Binding-site contacts:
Ligand atom C7 contacts residue GLY603 of chain 1.A at 4.3 Å.
Ligand atom C3 contacts residue ARG601 of chain 1.A at 4.0 Å.
Ligand atom O5 contacts residue ARG601 of chain 1.A at 2.7 Å (salt-bridge).
Ligand atom C7 contacts residue ALA576 of chain 1.A at 3.8 Å (hydrophobic).
Ligand atom O6 contacts residue ALA633 of chain 1.A at 3.6 Å.
Ligand atom C7 contacts residue ALA578 of chain 1.A at 3.6 Å (hydrophobic).
Ligand atom O1 contacts residue ALA576 of chain 1.A at 4.2 Å.
Ligand atom N2 contacts residue ALA576 of chain 1.A at 2.7 Å (h-bond).
Ligand atom C6 contacts residue ALA633 of chain 1.A at 4.3 Å (hydrophobic).
Ligand atom C8 contacts residue ALA604 of chain 1.A at 3.4 Å (hydrophobic).
Ligand atom O1 contacts residue ALA633 of chain 1.A at 2.6 Å (h-bond).
Ligand atom C2 contacts residue ALA576 of chain 1.A at 3.5 Å (hydrophobic).
Ligand atom C1 contacts residue HIS577 of chain 1.A at 4.2 Å.
Ligand atom O7 contacts residue ALA578 of chain 1.A at 3.6 Å.
Ligand atom C8 contacts residue ALA576 of chain 1.A at 3.9 Å (hydrophobic).
Ligand atom C7 contacts residue HIS577 of chain 1.A at 4.0 Å.
Ligand atom C1 contacts residue ARG601 of chain 1.A at 3.7 Å.
Ligand atom N2 contacts residue ALA578 of chain 1.A at 3.5 Å (h-bond).
Ligand atom O1 contacts residue ALA578 of chain 1.A at 3.1 Å (h-bond).
Ligand atom O5 contacts residue ALA578 of chain 1.A at 4.4 Å.
Ligand atom O7 contacts residue ALA604 of chain 1.A at 3.1 Å (h-bond).
Ligand atom O1 contacts residue HIS577 of chain 1.A at 3.4 Å.
Ligand atom O7 contacts residue ARG601 of chain 1.A at 4.3 Å.
Ligand atom C1 contacts residue ALA578 of chain 1.A at 3.4 Å (hydrophobic).
Ligand atom C1 contacts residue ALA633 of chain 1.A at 3.8 Å (hydrophobic).
Ligand atom O1 contacts residue ARG601 of chain 1.A at 4.3 Å.
Ligand atom O6 contacts residue ARG601 of chain 1.A at 4.3 Å.
Ligand atom C8 contacts residue HIS577 of chain 1.A at 3.9 Å.
Ligand atom C8 contacts residue GLY603 of chain 1.A at 4.0 Å.
Ligand atom C8 contacts residue TYR572 of chain 1.A at 3.6 Å (hydrophobic).
Ligand atom O7 contacts residue GLY603 of chain 1.A at 3.8 Å.
Ligand atom C8 contacts residue GLY575 of chain 1.A at 3.7 Å.
Ligand atom O5 contacts residue ALA633 of chain 1.A at 4.1 Å.
Ligand atom C8 contacts residue ALA578 of chain 1.A at 3.9 Å (hydrophobic).
Ligand atom C5 contacts residue ARG601 of chain 1.A at 3.5 Å.
Ligand atom C4 contacts residue ARG601 of chain 1.A at 3.9 Å.
Ligand atom N2 contacts residue HIS577 of chain 1.A at 3.6 Å.
Ligand atom C2 contacts residue HIS577 of chain 1.A at 4.3 Å.
Ligand atom C2 contacts residue ALA578 of chain 1.A at 4.0 Å (hydrophobic).
Ligand atom C7 contacts residue ALA604 of chain 1.A at 3.7 Å (hydrophobic).

The protein below binds the small molecule below.
Small molecule (SMILES): CC(=O)N[C@@H]1[C@@H](O)[C@@H](O)[C@@H](CO)O[C@H]1O

Sequence of chain 1.A:
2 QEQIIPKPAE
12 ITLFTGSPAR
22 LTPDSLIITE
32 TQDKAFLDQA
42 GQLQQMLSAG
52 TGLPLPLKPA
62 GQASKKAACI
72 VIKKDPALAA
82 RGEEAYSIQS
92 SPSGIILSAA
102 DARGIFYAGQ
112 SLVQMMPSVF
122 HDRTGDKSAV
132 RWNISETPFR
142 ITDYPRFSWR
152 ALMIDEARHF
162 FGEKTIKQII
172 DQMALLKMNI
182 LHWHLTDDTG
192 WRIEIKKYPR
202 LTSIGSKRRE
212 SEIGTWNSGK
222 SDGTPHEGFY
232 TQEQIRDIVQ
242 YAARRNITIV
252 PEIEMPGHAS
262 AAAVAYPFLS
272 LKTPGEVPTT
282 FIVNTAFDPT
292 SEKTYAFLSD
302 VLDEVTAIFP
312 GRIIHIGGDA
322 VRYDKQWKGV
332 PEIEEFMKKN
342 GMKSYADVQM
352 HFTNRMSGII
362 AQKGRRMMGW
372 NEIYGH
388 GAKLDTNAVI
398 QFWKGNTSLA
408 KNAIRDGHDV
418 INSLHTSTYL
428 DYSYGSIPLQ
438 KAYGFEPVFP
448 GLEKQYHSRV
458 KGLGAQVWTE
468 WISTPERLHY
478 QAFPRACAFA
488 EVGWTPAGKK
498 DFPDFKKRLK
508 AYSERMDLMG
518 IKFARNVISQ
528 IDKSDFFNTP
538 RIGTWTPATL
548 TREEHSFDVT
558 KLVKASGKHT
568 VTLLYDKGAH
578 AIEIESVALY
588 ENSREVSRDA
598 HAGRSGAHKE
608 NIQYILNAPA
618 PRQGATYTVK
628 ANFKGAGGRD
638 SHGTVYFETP